The small molecule below binds the protein below.
Small molecule (SMILES): Nc1ncnc2c1ncn2[C@@H]1O[C@H](CO[P](=O)(O)O[P](=O)(O)NP(=O)(O)O)[C@@H](O)[C@H]1O

Binding-site contacts:
Ligand atom O2A contacts residue ASN57 of chain 1.D at 2.8 Å (h-bond).
Ligand atom O3G contacts residue GLN375 of chain 1.D at 3.1 Å (h-bond).
Ligand atom N3B contacts residue GLY124 of chain 1.D at 3.5 Å.
Ligand atom O2A contacts residue GLY129 of chain 1.D at 3.5 Å.
Ligand atom O1A contacts residue GLY129 of chain 1.D at 3.2 Å (h-bond).
Ligand atom N3B contacts residue GLY127 of chain 1.D at 3.1 Å (h-bond).
Ligand atom O3G contacts residue GLY129 of chain 1.D at 2.7 Å (h-bond).
Ligand atom O1G contacts residue GLY124 of chain 1.D at 3.4 Å.
Ligand atom O3A contacts residue GLY127 of chain 1.D at 3.1 Å.
Ligand atom O1G contacts residue MG1 of chain 1.P at 1.9 Å.
Ligand atom C6 contacts residue SER174 of chain 1.D at 3.1 Å.
Ligand atom N3B contacts residue LEU125 of chain 1.D at 2.9 Å (h-bond).
Ligand atom O2A contacts residue MG1 of chain 1.P at 2.9 Å.
Ligand atom O2' contacts residue TYR17 of chain 1.C at 3.1 Å (h-bond).
Ligand atom O2B contacts residue ASN57 of chain 1.D at 2.9 Å (h-bond).
Ligand atom O2B contacts residue LYS113 of chain 1.D at 2.8 Å (salt-bridge).
Ligand atom O1A contacts residue VAL130 of chain 1.D at 3.1 Å (h-bond).
Ligand atom O2' contacts residue TYR119 of chain 1.D at 3.3 Å.
Ligand atom C4 contacts residue TYR119 of chain 1.D at 3.4 Å (hydrophobic).
Ligand atom PG contacts residue MG1 of chain 1.P at 3.4 Å.
Ligand atom O4' contacts residue VAL104 of chain 1.D at 3.2 Å.
Ligand atom N3B contacts residue HIS126 of chain 1.D at 3.3 Å (h-bond).
Ligand atom N1 contacts residue SER174 of chain 1.D at 3.0 Å (h-bond).
Ligand atom O3G contacts residue VAL128 of chain 1.D at 2.8 Å (h-bond).
Ligand atom N3 contacts residue TYR119 of chain 1.D at 2.8 Å (h-bond).
Ligand atom O2B contacts residue MG1 of chain 1.P at 2.9 Å.
Ligand atom O2G contacts residue HIS126 of chain 1.D at 3.0 Å (h-bond).
Ligand atom N6 contacts residue ASP84 of chain 1.D at 3.2 Å (salt-bridge).
Ligand atom O2G contacts residue GLN375 of chain 1.D at 3.3 Å (h-bond).
Ligand atom O2G contacts residue LEU125 of chain 1.D at 3.0 Å (h-bond).
Ligand atom N3 contacts residue TYR17 of chain 1.C at 3.0 Å (h-bond).
Ligand atom PG contacts residue LEU125 of chain 1.D at 3.5 Å.
Ligand atom C2 contacts residue GLU61 of chain 1.D at 3.4 Å.
Ligand atom O3A contacts residue VAL128 of chain 1.D at 3.4 Å (h-bond).
Ligand atom O3' contacts residue GLY112 of chain 1.D at 2.8 Å (h-bond).
Ligand atom C2 contacts residue TYR119 of chain 1.D at 3.2 Å (hydrophobic).
Ligand atom O3G contacts residue GLY127 of chain 1.D at 3.4 Å (h-bond).
Ligand atom O2G contacts residue LYS377 of chain 1.D at 2.8 Å (salt-bridge).
Ligand atom N6 contacts residue SER174 of chain 1.D at 2.8 Å (h-bond).
Ligand atom O2A contacts residue VAL130 of chain 1.D at 3.3 Å (h-bond).

Sequence of chain 1.D:
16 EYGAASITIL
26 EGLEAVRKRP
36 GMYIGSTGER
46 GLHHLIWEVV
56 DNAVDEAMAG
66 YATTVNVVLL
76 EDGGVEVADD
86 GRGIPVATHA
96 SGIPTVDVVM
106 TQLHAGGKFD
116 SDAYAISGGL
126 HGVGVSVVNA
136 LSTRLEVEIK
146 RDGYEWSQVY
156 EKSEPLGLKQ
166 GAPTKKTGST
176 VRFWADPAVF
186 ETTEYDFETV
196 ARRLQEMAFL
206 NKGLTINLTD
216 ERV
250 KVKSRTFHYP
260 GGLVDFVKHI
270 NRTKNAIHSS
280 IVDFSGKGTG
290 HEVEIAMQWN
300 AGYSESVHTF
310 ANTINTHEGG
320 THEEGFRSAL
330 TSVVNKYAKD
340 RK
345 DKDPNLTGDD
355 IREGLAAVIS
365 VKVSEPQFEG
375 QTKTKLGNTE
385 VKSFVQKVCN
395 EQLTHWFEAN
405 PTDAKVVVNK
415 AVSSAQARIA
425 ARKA

Sequence of chain 1.C:
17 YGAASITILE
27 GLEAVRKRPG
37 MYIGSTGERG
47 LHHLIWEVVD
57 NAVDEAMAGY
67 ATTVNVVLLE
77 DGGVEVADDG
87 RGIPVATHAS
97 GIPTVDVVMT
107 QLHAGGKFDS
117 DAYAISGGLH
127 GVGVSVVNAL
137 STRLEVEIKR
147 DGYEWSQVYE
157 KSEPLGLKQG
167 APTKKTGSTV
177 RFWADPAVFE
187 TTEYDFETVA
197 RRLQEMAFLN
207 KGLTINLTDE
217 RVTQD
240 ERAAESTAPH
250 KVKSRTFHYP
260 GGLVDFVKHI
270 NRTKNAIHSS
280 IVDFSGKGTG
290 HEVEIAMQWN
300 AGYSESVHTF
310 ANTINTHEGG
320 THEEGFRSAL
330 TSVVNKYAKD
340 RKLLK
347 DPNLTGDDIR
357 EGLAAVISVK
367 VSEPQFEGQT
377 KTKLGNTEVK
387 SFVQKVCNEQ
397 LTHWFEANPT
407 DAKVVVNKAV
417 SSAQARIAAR